Binding-site contacts:
Ligand atom C10 contacts residue MET102 of chain 2.A at 3.7 Å (hydrophobic).
Ligand atom C11 contacts residue ALA109 of chain 2.A at 3.9 Å (hydrophobic).
Ligand atom O1 contacts residue PHE247 of chain 2.A at 3.2 Å.
Ligand atom C03 contacts residue ALA71 of chain 2.A at 3.7 Å (hydrophobic).
Ligand atom C18 contacts residue GLY136 of chain 2.A at 3.3 Å.
Ligand atom C16 contacts residue PHE64 of chain 2.A at 3.8 Å (hydrophobic).
Ligand atom C01 contacts residue MET105 of chain 2.A at 4.0 Å (hydrophobic).
Ligand atom C8 contacts residue ILE68 of chain 2.A at 3.5 Å (hydrophobic).
Ligand atom C11 contacts residue MET105 of chain 2.A at 3.3 Å (hydrophobic).
Ligand atom O2 contacts residue LEU133 of chain 2.A at 3.9 Å.
Ligand atom O4 contacts residue ARG74 of chain 2.A at 3.2 Å (salt-bridge).
Ligand atom C18 contacts residue PHE64 of chain 2.A at 3.8 Å (hydrophobic).
Ligand atom CL5 contacts residue LEU122 of chain 2.A at 3.9 Å.
Ligand atom C13 contacts residue MET105 of chain 2.A at 3.5 Å (hydrophobic).
Ligand atom O1 contacts residue HIS227 of chain 2.A at 2.8 Å (h-bond).
Ligand atom C05 contacts residue LEU122 of chain 2.A at 3.8 Å (hydrophobic).
Ligand atom C8 contacts residue HIS227 of chain 2.A at 3.6 Å.
Ligand atom C11 contacts residue LEU122 of chain 2.A at 3.9 Å (hydrophobic).
Ligand atom O4 contacts residue ASN123 of chain 2.A at 3.8 Å.
Ligand atom O1 contacts residue ILE68 of chain 2.A at 4.0 Å.
Ligand atom C15 contacts residue ASN123 of chain 2.A at 3.4 Å.
Ligand atom C6 contacts residue LEU138 of chain 2.A at 3.9 Å (hydrophobic).
Ligand atom C16 contacts residue PHE247 of chain 2.A at 4.0 Å (hydrophobic).
Ligand atom CL6 contacts residue ILE145 of chain 2.A at 3.7 Å.
Ligand atom O1 contacts residue LEU138 of chain 2.A at 3.9 Å.
Ligand atom C12 contacts residue MET102 of chain 2.A at 3.8 Å (hydrophobic).
Ligand atom C8 contacts residue LEU138 of chain 2.A at 3.7 Å (hydrophobic).
Ligand atom C6 contacts residue ILE68 of chain 2.A at 3.9 Å (hydrophobic).
Ligand atom C18 contacts residue GLY137 of chain 2.A at 3.8 Å.
Ligand atom CL5 contacts residue ILE67 of chain 2.A at 3.6 Å.
Ligand atom O2 contacts residue LEU122 of chain 2.A at 3.6 Å.
Ligand atom C12 contacts residue ILE68 of chain 2.A at 3.9 Å (hydrophobic).
Ligand atom C09 contacts residue LEU122 of chain 2.A at 3.7 Å (hydrophobic).
Ligand atom O3 contacts residue ASN123 of chain 2.A at 2.8 Å (h-bond).
Ligand atom O3 contacts residue LEU122 of chain 2.A at 3.6 Å.
Ligand atom C10 contacts residue HIS227 of chain 2.A at 3.5 Å.
Ligand atom O1 contacts residue MET234 of chain 2.A at 3.4 Å.
Ligand atom C10 contacts residue ILE68 of chain 2.A at 3.5 Å (hydrophobic).
Ligand atom C07 contacts residue LEU122 of chain 2.A at 3.7 Å (hydrophobic).
Ligand atom O3 contacts residue THR121 of chain 2.A at 3.9 Å.

Sequence of chain 2.A:
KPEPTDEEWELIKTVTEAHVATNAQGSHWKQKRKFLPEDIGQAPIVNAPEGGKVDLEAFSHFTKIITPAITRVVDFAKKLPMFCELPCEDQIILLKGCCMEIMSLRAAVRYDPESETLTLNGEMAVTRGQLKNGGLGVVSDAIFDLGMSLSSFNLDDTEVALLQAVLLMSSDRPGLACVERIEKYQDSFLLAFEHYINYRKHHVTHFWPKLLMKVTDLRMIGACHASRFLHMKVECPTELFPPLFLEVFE

The protein below binds the small molecule below.
Small molecule (SMILES): CC(C)c1cc(Oc2c(Cl)cc(CC(=O)O)cc2Cl)ccc1O